Binding-site contacts:
Ligand atom C3 contacts residue MET114 of chain 1.A at 3.0 Å (hydrophobic).
Ligand atom C14 contacts residue ASN102 of chain 1.A at 3.9 Å.
Ligand atom C2 contacts residue MET114 of chain 1.A at 3.7 Å (hydrophobic).
Ligand atom C11 contacts residue TYR82 of chain 1.A at 4.3 Å (hydrophobic).
Ligand atom O7 contacts residue LEU118 of chain 1.A at 3.7 Å.
Ligand atom O7 contacts residue MET39 of chain 1.A at 3.7 Å.
Ligand atom C3 contacts residue THR115 of chain 1.A at 4.1 Å.
Ligand atom C14 contacts residue PHE88 of chain 1.A at 4.1 Å (hydrophobic).
Ligand atom C6 contacts residue ILE100 of chain 1.A at 4.5 Å (hydrophobic).
Ligand atom O7 contacts residue THR18 of chain 1.A at 4.0 Å.
Ligand atom C7 contacts residue VAL37 of chain 1.A at 4.5 Å (hydrophobic).
Ligand atom C2 contacts residue ILE21 of chain 1.A at 4.0 Å (hydrophobic).
Ligand atom C8 contacts residue MET39 of chain 1.A at 4.3 Å (hydrophobic).
Ligand atom C13 contacts residue ASN102 of chain 1.A at 3.9 Å.
Ligand atom C1 contacts residue GLY116 of chain 1.A at 3.6 Å.
Ligand atom C5 contacts residue ILE100 of chain 1.A at 4.2 Å (hydrophobic).
Ligand atom C2 contacts residue THR115 of chain 1.A at 3.4 Å.
Ligand atom C1 contacts residue THR115 of chain 1.A at 4.1 Å.
Ligand atom O8 contacts residue VAL37 of chain 1.A at 4.4 Å.
Ligand atom C12 contacts residue TYR82 of chain 1.A at 4.1 Å (hydrophobic).
Ligand atom C11 contacts residue PHE55 of chain 1.A at 4.0 Å (hydrophobic).
Ligand atom C4 contacts residue ASN102 of chain 1.A at 3.1 Å.
Ligand atom C1 contacts residue ILE21 of chain 1.A at 4.0 Å (hydrophobic).
Ligand atom C10 contacts residue PHE55 of chain 1.A at 4.5 Å (hydrophobic).
Ligand atom C10 contacts residue MET39 of chain 1.A at 4.3 Å (hydrophobic).
Ligand atom C8 contacts residue ILE100 of chain 1.A at 4.1 Å (hydrophobic).
Ligand atom C13 contacts residue ASN86 of chain 1.A at 3.9 Å.
Ligand atom C13 contacts residue VAL80 of chain 1.A at 3.9 Å (hydrophobic).
Ligand atom C3 contacts residue ASN102 of chain 1.A at 3.7 Å.
Ligand atom O7 contacts residue VAL37 of chain 1.A at 4.3 Å.
Ligand atom C13 contacts residue PHE88 of chain 1.A at 4.4 Å (hydrophobic).
Ligand atom C2 contacts residue GLY116 of chain 1.A at 3.8 Å.
Ligand atom C13 contacts residue PHE35 of chain 1.A at 4.3 Å (hydrophobic).
Ligand atom C12 contacts residue ASN86 of chain 1.A at 4.2 Å.
Ligand atom C7 contacts residue MET39 of chain 1.A at 3.9 Å (hydrophobic).
Ligand atom O8 contacts residue MET39 of chain 1.A at 3.1 Å.
Ligand atom C12 contacts residue VAL80 of chain 1.A at 3.8 Å (hydrophobic).
Ligand atom C12 contacts residue PHE35 of chain 1.A at 4.3 Å (hydrophobic).
Ligand atom C4 contacts residue MET114 of chain 1.A at 3.7 Å (hydrophobic).
Ligand atom C5 contacts residue ASN102 of chain 1.A at 4.0 Å.

Sequence of chain 1.A:
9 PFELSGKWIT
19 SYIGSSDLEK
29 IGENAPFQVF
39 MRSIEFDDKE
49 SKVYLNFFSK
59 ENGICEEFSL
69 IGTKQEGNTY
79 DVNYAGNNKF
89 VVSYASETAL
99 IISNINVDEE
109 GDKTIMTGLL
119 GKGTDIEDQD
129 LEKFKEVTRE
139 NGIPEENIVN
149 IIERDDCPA

This small molecule binds to this protein.
Small molecule (SMILES): O=C(OCc1ccccc1)c1ccccc1